Binding-site contacts:
Ligand atom NAF contacts residue TYR107 of chain 1.B at 3.8 Å.
Ligand atom C4 contacts residue LEU159 of chain 1.B at 3.5 Å (hydrophobic).
Ligand atom CAK contacts residue LEU31 of chain 1.B at 3.7 Å (hydrophobic).
Ligand atom N3 contacts residue LEU159 of chain 1.B at 3.8 Å.
Ligand atom CAS contacts residue GLN29 of chain 1.B at 3.5 Å.
Ligand atom N1 contacts residue TYR107 of chain 1.B at 3.7 Å.
Ligand atom CAR contacts residue GLN30 of chain 1.B at 3.8 Å.
Ligand atom C6 contacts residue LEU108 of chain 1.B at 3.8 Å (hydrophobic).
Ligand atom CAG contacts residue GLY111 of chain 1.B at 3.7 Å.
Ligand atom CAJ contacts residue GLY111 of chain 1.B at 3.5 Å.
Ligand atom CAZ contacts residue GLY32 of chain 1.B at 3.8 Å.
Ligand atom CAH contacts residue GLY111 of chain 1.B at 3.8 Å.
Ligand atom CAI contacts residue GLY111 of chain 1.B at 3.7 Å.
Ligand atom C5 contacts residue LEU159 of chain 1.B at 3.6 Å (hydrophobic).
Ligand atom C6 contacts residue ALA56 of chain 1.B at 3.6 Å (hydrophobic).
Ligand atom OBJ contacts residue ARG156 of chain 1.B at 3.7 Å.
Ligand atom CAN contacts residue LEU31 of chain 1.B at 3.4 Å (hydrophobic).
Ligand atom CBH contacts residue LYS58 of chain 1.B at 3.8 Å.
Ligand atom C2 contacts residue LEU108 of chain 1.B at 3.8 Å (hydrophobic).
Ligand atom CAG contacts residue LEU108 of chain 1.B at 3.5 Å (hydrophobic).
Ligand atom CAK contacts residue GLY111 of chain 1.B at 3.5 Å.
Ligand atom N1 contacts residue GLU106 of chain 1.B at 3.8 Å.
Ligand atom CBH contacts residue ASP170 of chain 1.B at 3.1 Å.
Ligand atom CAL contacts residue TYR107 of chain 1.B at 3.8 Å (hydrophobic).
Ligand atom CAA contacts residue MET105 of chain 1.B at 3.6 Å (hydrophobic).
Ligand atom CAL contacts residue LEU31 of chain 1.B at 3.7 Å (hydrophobic).
Ligand atom CAZ contacts residue LEU31 of chain 1.B at 3.6 Å (hydrophobic).
Ligand atom CAI contacts residue LEU31 of chain 1.B at 3.9 Å (hydrophobic).
Ligand atom CAL contacts residue GLY111 of chain 1.B at 3.6 Å.
Ligand atom NAW contacts residue LEU159 of chain 1.B at 3.8 Å.
Ligand atom CAS contacts residue GLN30 of chain 1.B at 3.2 Å.
Ligand atom CAL contacts residue LEU108 of chain 1.B at 3.3 Å (hydrophobic).
Ligand atom C6 contacts residue GLU106 of chain 1.B at 3.1 Å.
Ligand atom NAF contacts residue LEU108 of chain 1.B at 2.8 Å (h-bond).
Ligand atom N1 contacts residue LEU108 of chain 1.B at 3.1 Å (h-bond).
Ligand atom CBI contacts residue GLY34 of chain 1.B at 3.5 Å.
Ligand atom C5 contacts residue ALA56 of chain 1.B at 3.8 Å (hydrophobic).
Ligand atom CBG contacts residue VAL39 of chain 1.B at 3.6 Å (hydrophobic).
Ligand atom OBK contacts residue ASP170 of chain 1.B at 3.4 Å.
Ligand atom NAW contacts residue VAL39 of chain 1.B at 3.9 Å.

This protein binds this small molecule.
Small molecule (SMILES): Cc1cnc(Nc2ccc(OCCN3CCCC3)cc2)nc1Nc1cccc(S(=O)(=O)NC(C)(C)C)c1

Sequence of chain 1.B:
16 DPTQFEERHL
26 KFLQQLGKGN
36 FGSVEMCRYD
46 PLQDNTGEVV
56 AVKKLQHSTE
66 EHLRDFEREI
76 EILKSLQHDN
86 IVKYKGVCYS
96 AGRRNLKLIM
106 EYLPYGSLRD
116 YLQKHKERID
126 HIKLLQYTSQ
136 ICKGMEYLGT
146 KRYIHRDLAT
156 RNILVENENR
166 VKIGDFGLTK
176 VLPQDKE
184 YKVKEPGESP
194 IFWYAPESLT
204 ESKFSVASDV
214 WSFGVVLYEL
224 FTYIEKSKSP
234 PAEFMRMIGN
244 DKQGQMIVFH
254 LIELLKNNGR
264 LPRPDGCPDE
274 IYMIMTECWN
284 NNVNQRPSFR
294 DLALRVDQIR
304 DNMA